This small molecule binds to this protein.
Small molecule (SMILES): Nc1ncnc2[nH]cnc12

Binding-site contacts:
Ligand atom C2 contacts residue ALA160 of chain 1.A at 3.2 Å (hydrophobic).
Ligand atom N7 contacts residue ASP207 of chain 1.A at 4.2 Å.
Ligand atom N1 contacts residue ILE162 of chain 1.A at 2.9 Å (h-bond).
Ligand atom N6 contacts residue ILE162 of chain 1.A at 3.0 Å (h-bond).
Ligand atom C8 contacts residue GLY88 of chain 1.A at 4.1 Å.
Ligand atom N9 contacts residue PHE161 of chain 1.A at 4.3 Å.
Ligand atom C8 contacts residue SER206 of chain 1.A at 4.5 Å.
Ligand atom C2 contacts residue ILE162 of chain 1.A at 3.4 Å (hydrophobic).
Ligand atom N3 contacts residue PHE161 of chain 1.A at 3.9 Å.
Ligand atom N7 contacts residue PHE161 of chain 1.A at 3.8 Å.
Ligand atom C5 contacts residue VAL181 of chain 1.A at 4.0 Å (hydrophobic).
Ligand atom N9 contacts residue VAL181 of chain 1.A at 4.4 Å.
Ligand atom C4 contacts residue PHE161 of chain 1.A at 3.9 Å (hydrophobic).
Ligand atom N7 contacts residue SER206 of chain 1.A at 4.4 Å.
Ligand atom N3 contacts residue MET183 of chain 1.A at 3.2 Å.
Ligand atom N3 contacts residue GLU182 of chain 1.A at 3.3 Å.
Ligand atom N9 contacts residue GLU182 of chain 1.A at 3.8 Å.
Ligand atom C4 contacts residue GLU182 of chain 1.A at 3.7 Å.
Ligand atom N6 contacts residue GLY88 of chain 1.A at 4.5 Å.
Ligand atom C8 contacts residue ALA87 of chain 1.A at 4.2 Å (hydrophobic).
Ligand atom N6 contacts residue ASP207 of chain 1.A at 4.4 Å.
Ligand atom C5 contacts residue PHE161 of chain 1.A at 3.6 Å (hydrophobic).
Ligand atom C4 contacts residue VAL181 of chain 1.A at 4.0 Å (hydrophobic).
Ligand atom N7 contacts residue ALA87 of chain 1.A at 4.2 Å.
Ligand atom C6 contacts residue PHE161 of chain 1.A at 3.8 Å (hydrophobic).
Ligand atom C2 contacts residue MET183 of chain 1.A at 3.8 Å (hydrophobic).
Ligand atom C2 contacts residue GLU182 of chain 1.A at 3.8 Å.
Ligand atom C6 contacts residue ILE162 of chain 1.A at 3.7 Å (hydrophobic).
Ligand atom C8 contacts residue PHE161 of chain 1.A at 4.2 Å (hydrophobic).
Ligand atom N1 contacts residue ALA160 of chain 1.A at 4.0 Å.
Ligand atom N3 contacts residue ALA160 of chain 1.A at 4.0 Å.
Ligand atom N6 contacts residue PHE161 of chain 1.A at 4.2 Å.
Ligand atom C2 contacts residue PHE161 of chain 1.A at 3.6 Å (hydrophobic).
Ligand atom N7 contacts residue GLY88 of chain 1.A at 3.7 Å.
Ligand atom N7 contacts residue VAL181 of chain 1.A at 4.4 Å.
Ligand atom N1 contacts residue PHE161 of chain 1.A at 3.7 Å.
Ligand atom N3 contacts residue VAL181 of chain 1.A at 4.3 Å.
Ligand atom C6 contacts residue VAL181 of chain 1.A at 4.3 Å (hydrophobic).
Ligand atom C4 contacts residue MET183 of chain 1.A at 4.4 Å (hydrophobic).
Ligand atom C5 contacts residue GLY88 of chain 1.A at 4.2 Å.

Sequence of chain 1.A:
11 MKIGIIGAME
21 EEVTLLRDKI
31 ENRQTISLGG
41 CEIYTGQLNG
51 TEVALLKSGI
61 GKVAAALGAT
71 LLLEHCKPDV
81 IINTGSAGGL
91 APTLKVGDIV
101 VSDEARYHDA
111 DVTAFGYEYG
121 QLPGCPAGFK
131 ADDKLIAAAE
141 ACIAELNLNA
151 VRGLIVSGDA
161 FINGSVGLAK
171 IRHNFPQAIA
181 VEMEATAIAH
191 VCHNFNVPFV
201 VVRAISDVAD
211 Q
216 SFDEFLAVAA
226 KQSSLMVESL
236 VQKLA